Binding-site contacts:
Ligand atom CAQ contacts residue LEU93 of chain 2.A at 3.6 Å (hydrophobic).
Ligand atom CAA contacts residue ILE37 of chain 2.A at 3.6 Å (hydrophobic).
Ligand atom CBD contacts residue GLU80 of chain 2.A at 3.1 Å.
Ligand atom CAL contacts residue PHE42 of chain 2.A at 3.7 Å (hydrophobic).
Ligand atom CAJ contacts residue PHE42 of chain 2.A at 3.6 Å (hydrophobic).
Ligand atom CAN contacts residue LEU110 of chain 2.A at 3.5 Å (hydrophobic).
Ligand atom CBJ contacts residue PHE176 of chain 2.A at 3.1 Å (hydrophobic).
Ligand atom NAD contacts residue MET113 of chain 2.A at 3.1 Å (h-bond).
Ligand atom CBH contacts residue ASP175 of chain 2.A at 3.7 Å.
Ligand atom CBF contacts residue GLU80 of chain 2.A at 3.7 Å.
Ligand atom CBI contacts residue MET84 of chain 2.A at 3.5 Å (hydrophobic).
Ligand atom CAX contacts residue MET84 of chain 2.A at 3.4 Å (hydrophobic).
Ligand atom OAZ contacts residue VAL108 of chain 2.A at 3.6 Å.
Ligand atom CAO contacts residue LEU110 of chain 2.A at 3.1 Å (hydrophobic).
Ligand atom OBL contacts residue GLY177 of chain 2.A at 3.6 Å (h-bond).
Ligand atom CAH contacts residue MET113 of chain 2.A at 3.4 Å (hydrophobic).
Ligand atom CAJ contacts residue MET164 of chain 2.A at 3.7 Å (hydrophobic).
Ligand atom CAC contacts residue PRO111 of chain 2.A at 3.4 Å (hydrophobic).
Ligand atom CAB contacts residue ALA61 of chain 2.A at 3.7 Å (hydrophobic).
Ligand atom CAC contacts residue ALA61 of chain 2.A at 3.5 Å (hydrophobic).
Ligand atom CBH contacts residue MET84 of chain 2.A at 3.6 Å (hydrophobic).
Ligand atom CBN contacts residue TYR112 of chain 2.A at 3.5 Å (hydrophobic).
Ligand atom FBG contacts residue VAL45 of chain 2.A at 3.3 Å.
Ligand atom CBN contacts residue MET113 of chain 2.A at 3.6 Å (hydrophobic).
Ligand atom NAW contacts residue MET84 of chain 2.A at 3.3 Å (h-bond).
Ligand atom NAR contacts residue ASP175 of chain 2.A at 3.6 Å.
Ligand atom OAV contacts residue ALA174 of chain 2.A at 3.6 Å.
Ligand atom OAK contacts residue PHE42 of chain 2.A at 3.5 Å.
Ligand atom CAU contacts residue ASP175 of chain 2.A at 3.4 Å.
Ligand atom OAV contacts residue ASP175 of chain 2.A at 2.7 Å (salt-bridge).
Ligand atom OBM contacts residue GLY116 of chain 2.A at 3.7 Å.
Ligand atom CBK contacts residue PHE176 of chain 2.A at 3.7 Å (hydrophobic).
Ligand atom CAM contacts residue PHE42 of chain 2.A at 3.6 Å (hydrophobic).
Ligand atom CAP contacts residue LEU110 of chain 2.A at 3.6 Å (hydrophobic).
Ligand atom CBF contacts residue PHE77 of chain 2.A at 3.4 Å (hydrophobic).
Ligand atom CAF contacts residue MET164 of chain 2.A at 3.5 Å (hydrophobic).
Ligand atom OBL contacts residue GLU80 of chain 2.A at 3.6 Å.
Ligand atom CBH contacts residue PHE176 of chain 2.A at 3.6 Å (hydrophobic).
Ligand atom CBE contacts residue GLY81 of chain 2.A at 3.6 Å.
Ligand atom CAI contacts residue ILE37 of chain 2.A at 3.6 Å (hydrophobic).

This protein binds this small molecule.
Small molecule (SMILES): COc1ccc2c(Oc3ccc(NC(=O)c4c(C)n(C[C@@H](C)O)n(-c5ccccc5)c4=O)cc3F)ccnc2c1

Sequence of chain 2.A:
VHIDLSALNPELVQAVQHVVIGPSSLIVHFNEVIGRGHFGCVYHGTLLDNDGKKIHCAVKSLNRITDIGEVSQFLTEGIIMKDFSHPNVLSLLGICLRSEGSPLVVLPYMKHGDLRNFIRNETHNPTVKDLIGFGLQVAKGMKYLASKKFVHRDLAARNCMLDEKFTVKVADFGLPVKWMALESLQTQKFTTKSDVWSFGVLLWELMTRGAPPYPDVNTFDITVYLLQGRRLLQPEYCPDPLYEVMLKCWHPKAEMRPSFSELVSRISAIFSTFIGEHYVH